Sequence of chain 1.D:
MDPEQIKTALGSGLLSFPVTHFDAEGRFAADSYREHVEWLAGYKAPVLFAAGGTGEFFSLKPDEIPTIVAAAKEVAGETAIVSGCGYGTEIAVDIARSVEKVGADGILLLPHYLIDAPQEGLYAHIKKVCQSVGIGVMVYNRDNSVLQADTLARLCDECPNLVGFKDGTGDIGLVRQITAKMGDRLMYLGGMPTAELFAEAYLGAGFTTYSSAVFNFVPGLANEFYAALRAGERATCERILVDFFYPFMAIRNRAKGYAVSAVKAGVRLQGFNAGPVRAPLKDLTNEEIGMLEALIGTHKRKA

This protein binds this small molecule.
Small molecule (SMILES): O=C(O)CCCC(=O)C(=O)O

Binding-site contacts:
Ligand atom C6 contacts residue TYR140 of chain 1.D at 4.0 Å (hydrophobic).
Ligand atom C6 contacts residue PHE17 of chain 1.D at 3.5 Å (hydrophobic).
Ligand atom O3 contacts residue LYS166 of chain 1.D at 3.5 Å (salt-bridge).
Ligand atom C3 contacts residue LYS166 of chain 1.D at 3.7 Å.
Ligand atom C2 contacts residue PRO193 of chain 1.D at 3.7 Å (hydrophobic).
Ligand atom C5 contacts residue LYS166 of chain 1.D at 1.3 Å.
Ligand atom C1 contacts residue THR194 of chain 1.D at 3.1 Å.
Ligand atom O2 contacts residue MET192 of chain 1.D at 3.0 Å (h-bond).
Ligand atom C6 contacts residue GLY53 of chain 1.D at 3.6 Å.
Ligand atom O2 contacts residue ALA195 of chain 1.D at 3.6 Å (h-bond).
Ligand atom O2 contacts residue SER211 of chain 1.D at 3.4 Å (h-bond).
Ligand atom C4 contacts residue GLY191 of chain 1.D at 3.5 Å.
Ligand atom O2 contacts residue ALA213 of chain 1.D at 3.6 Å (h-bond).
Ligand atom C1 contacts residue MET192 of chain 1.D at 3.0 Å (hydrophobic).
Ligand atom O4 contacts residue TYR140 of chain 1.D at 3.8 Å.
Ligand atom O1 contacts residue PRO193 of chain 1.D at 3.0 Å.
Ligand atom C3 contacts residue SER211 of chain 1.D at 3.3 Å.
Ligand atom O2 contacts residue THR194 of chain 1.D at 3.3 Å (h-bond).
Ligand atom C5 contacts residue PHE17 of chain 1.D at 3.7 Å (hydrophobic).
Ligand atom C5 contacts residue TYR140 of chain 1.D at 3.8 Å (hydrophobic).
Ligand atom C1 contacts residue PRO193 of chain 1.D at 3.4 Å (hydrophobic).
Ligand atom O1 contacts residue MET192 of chain 1.D at 3.6 Å.
Ligand atom O1 contacts residue ALA213 of chain 1.D at 3.3 Å.
Ligand atom C3 contacts residue GLY191 of chain 1.D at 4.0 Å.
Ligand atom O1 contacts residue THR194 of chain 1.D at 2.5 Å (h-bond).
Ligand atom O3 contacts residue PHE17 of chain 1.D at 3.8 Å.
Ligand atom O4 contacts residue LEU108 of chain 1.D at 3.7 Å.
Ligand atom O3 contacts residue THR54 of chain 1.D at 2.8 Å (h-bond).
Ligand atom C6 contacts residue THR54 of chain 1.D at 4.0 Å.
Ligand atom C1 contacts residue ALA213 of chain 1.D at 3.5 Å (hydrophobic).
Ligand atom C4 contacts residue LYS166 of chain 1.D at 2.6 Å.
Ligand atom O4 contacts residue GLY53 of chain 1.D at 3.2 Å (h-bond).
Ligand atom O3 contacts residue GLY53 of chain 1.D at 3.1 Å (h-bond).
Ligand atom C6 contacts residue LYS166 of chain 1.D at 2.3 Å.
Ligand atom C2 contacts residue MET192 of chain 1.D at 3.3 Å (hydrophobic).
Ligand atom C3 contacts residue THR54 of chain 1.D at 3.8 Å.
Ligand atom C4 contacts residue TYR140 of chain 1.D at 4.0 Å (hydrophobic).
Ligand atom O4 contacts residue LYS166 of chain 1.D at 2.5 Å (salt-bridge).
Ligand atom O4 contacts residue PHE17 of chain 1.D at 3.3 Å.
Ligand atom O2 contacts residue PRO193 of chain 1.D at 4.0 Å.